Sequence of chain 1.O:
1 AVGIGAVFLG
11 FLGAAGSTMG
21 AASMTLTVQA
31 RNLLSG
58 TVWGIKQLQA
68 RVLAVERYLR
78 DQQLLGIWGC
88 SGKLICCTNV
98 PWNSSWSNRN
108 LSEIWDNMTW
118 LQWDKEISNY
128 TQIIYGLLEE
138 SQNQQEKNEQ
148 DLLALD

The small molecule below binds the protein below.
Small molecule (SMILES): CC(=O)N[C@H]1[C@H](O[C@H]2[C@H](O)[C@@H](NC(C)=O)CO[C@@H]2CO)O[C@H](CO)[C@@H](O[C@@H]2O[C@H](CO)[C@@H](O)[C@H](O)[C@@H]2O)[C@@H]1O

Sequence of chain 1.I:
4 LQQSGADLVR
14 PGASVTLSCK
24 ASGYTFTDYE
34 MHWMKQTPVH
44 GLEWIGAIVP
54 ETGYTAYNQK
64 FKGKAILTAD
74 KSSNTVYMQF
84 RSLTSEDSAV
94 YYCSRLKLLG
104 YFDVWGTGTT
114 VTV

Binding-site contacts:
Ligand atom N2 contacts residue ASN100 of chain 1.O at 2.7 Å (h-bond).
Ligand atom O5 contacts residue ASN100 of chain 1.O at 2.8 Å (h-bond).
Ligand atom C3 contacts residue ASN100 of chain 1.O at 3.9 Å.
Ligand atom C1 contacts residue ASN100 of chain 1.O at 1.6 Å.
Ligand atom O7 contacts residue ASN100 of chain 1.O at 4.5 Å.
Ligand atom C7 contacts residue ASN100 of chain 1.O at 3.8 Å.
Ligand atom O4 contacts residue TYR32 of chain 1.I at 4.1 Å.
Ligand atom C5 contacts residue ASN100 of chain 1.O at 4.0 Å.
Ligand atom C2 contacts residue ASN100 of chain 1.O at 2.6 Å.
Ligand atom O5 contacts residue SER102 of chain 1.O at 4.4 Å.